Binding-site contacts:
Ligand atom C02 contacts residue ASN165 of chain 1.D at 4.1 Å.
Ligand atom N17 contacts residue ASP79 of chain 1.D at 3.1 Å (salt-bridge).
Ligand atom O01 contacts residue HIS195 of chain 1.D at 3.0 Å (h-bond).
Ligand atom N16 contacts residue ZN1 of chain 1.S at 4.0 Å.
Ligand atom C11 contacts residue GLY162 of chain 1.D at 3.7 Å.
Ligand atom O03 contacts residue LEU163 of chain 1.D at 4.1 Å.
Ligand atom C02 contacts residue HIS195 of chain 1.D at 3.5 Å.
Ligand atom O01 contacts residue ZN1 of chain 1.S at 2.1 Å.
Ligand atom C07 contacts residue TRP26 of chain 1.D at 3.7 Å (hydrophobic).
Ligand atom O01 contacts residue LYS159 of chain 1.D at 3.0 Å (salt-bridge).
Ligand atom N16 contacts residue PHE49 of chain 1.D at 3.7 Å.
Ligand atom N16 contacts residue HIS195 of chain 1.D at 3.9 Å.
Ligand atom O01 contacts residue CYS156 of chain 1.D at 3.3 Å.
Ligand atom C04 contacts residue ZN1 of chain 1.S at 2.9 Å.
Ligand atom C12 contacts residue LYS159 of chain 1.D at 3.8 Å.
Ligand atom C15 contacts residue ZN1 of chain 1.S at 3.4 Å.
Ligand atom S14 contacts residue VAL29 of chain 1.D at 3.9 Å.
Ligand atom O03 contacts residue LYS159 of chain 1.D at 3.0 Å (salt-bridge).
Ligand atom C15 contacts residue HIS195 of chain 1.D at 3.6 Å.
Ligand atom C13 contacts residue HIS195 of chain 1.D at 3.7 Å.
Ligand atom N17 contacts residue HIS195 of chain 1.D at 3.0 Å (h-bond).
Ligand atom N17 contacts residue ZN1 of chain 1.S at 2.3 Å.
Ligand atom N16 contacts residue ASP79 of chain 1.D at 3.2 Å (salt-bridge).
Ligand atom C02 contacts residue ZN1 of chain 1.S at 2.9 Å.
Ligand atom C06 contacts residue TRP26 of chain 1.D at 3.8 Å (hydrophobic).
Ligand atom O01 contacts residue ZN1 of chain 1.R at 3.8 Å.
Ligand atom C09 contacts residue TRP26 of chain 1.D at 3.6 Å (hydrophobic).
Ligand atom O03 contacts residue ASN165 of chain 1.D at 2.9 Å (h-bond).
Ligand atom C02 contacts residue LYS159 of chain 1.D at 3.3 Å.
Ligand atom C09 contacts residue GLY164 of chain 1.D at 3.6 Å.
Ligand atom C08 contacts residue GLY164 of chain 1.D at 3.9 Å.
Ligand atom C12 contacts residue HIS195 of chain 1.D at 3.7 Å.
Ligand atom C10 contacts residue GLY164 of chain 1.D at 3.7 Å.
Ligand atom C06 contacts residue ASN165 of chain 1.D at 3.7 Å.
Ligand atom O03 contacts residue HIS137 of chain 1.D at 3.6 Å.
Ligand atom C02 contacts residue HIS137 of chain 1.D at 3.6 Å.
Ligand atom C15 contacts residue ASP79 of chain 1.D at 3.5 Å.
Ligand atom O01 contacts residue HIS137 of chain 1.D at 3.1 Å.
Ligand atom C04 contacts residue HIS195 of chain 1.D at 3.4 Å.
Ligand atom O03 contacts residue GLY164 of chain 1.D at 3.5 Å.

The small molecule below binds the protein below.
Small molecule (SMILES): Nc1nc(C(=O)O)c(CCc2ccccc2)s1

Sequence of chain 1.D:
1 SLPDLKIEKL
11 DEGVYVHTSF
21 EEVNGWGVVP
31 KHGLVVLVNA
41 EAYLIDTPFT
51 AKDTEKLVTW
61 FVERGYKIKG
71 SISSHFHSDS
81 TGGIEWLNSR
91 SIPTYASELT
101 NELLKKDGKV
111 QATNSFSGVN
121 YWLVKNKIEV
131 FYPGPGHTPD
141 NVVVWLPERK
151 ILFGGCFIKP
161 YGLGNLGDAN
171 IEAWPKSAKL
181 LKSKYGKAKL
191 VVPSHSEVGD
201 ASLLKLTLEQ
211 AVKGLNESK